Binding-site contacts:
Ligand atom C8 contacts residue LYS152 of chain 1.A at 3.4 Å.
Ligand atom O11 contacts residue LYS152 of chain 1.A at 3.0 Å (salt-bridge).
Ligand atom C4 contacts residue ZN1 of chain 1.C at 3.3 Å.
Ligand atom O12 contacts residue LYS250 of chain 1.A at 2.8 Å.
Ligand atom C6 contacts residue ASN268 of chain 1.A at 3.6 Å.
Ligand atom O93 contacts residue ASN268 of chain 1.A at 2.9 Å (h-bond).
Ligand atom O91 contacts residue LYS152 of chain 1.A at 2.7 Å (salt-bridge).
Ligand atom P1 contacts residue ARG130 of chain 1.B at 3.7 Å.
Ligand atom O93 contacts residue HIS275 of chain 1.A at 3.0 Å.
Ligand atom O11 contacts residue LEU267 of chain 1.A at 3.6 Å.
Ligand atom O4 contacts residue LYS197 of chain 1.A at 3.0 Å (salt-bridge).
Ligand atom C3 contacts residue LEU267 of chain 1.A at 3.8 Å (hydrophobic).
Ligand atom C4 contacts residue LYS197 of chain 1.A at 3.6 Å.
Ligand atom O12 contacts residue ARG264 of chain 1.A at 2.9 Å (salt-bridge).
Ligand atom C3 contacts residue ASP146 of chain 1.A at 3.6 Å.
Ligand atom C1 contacts residue ARG264 of chain 1.A at 3.5 Å.
Ligand atom O5 contacts residue ZN1 of chain 1.C at 2.5 Å.
Ligand atom O92 contacts residue ASN162 of chain 1.A at 3.0 Å (h-bond).
Ligand atom C4 contacts residue HIS271 of chain 1.A at 3.5 Å.
Ligand atom C4 contacts residue LEU267 of chain 1.A at 3.8 Å (hydrophobic).
Ligand atom C1 contacts residue LEU267 of chain 1.A at 3.7 Å (hydrophobic).
Ligand atom C1 contacts residue LYS152 of chain 1.A at 3.7 Å.
Ligand atom O4 contacts residue GLU194 of chain 1.A at 3.3 Å (salt-bridge).
Ligand atom O11 contacts residue ARG264 of chain 1.A at 2.6 Å (salt-bridge).
Ligand atom O4 contacts residue HIS271 of chain 1.A at 3.2 Å (h-bond).
Ligand atom P1 contacts residue LYS356 of chain 1.A at 3.6 Å.
Ligand atom O5 contacts residue HIS271 of chain 1.A at 3.0 Å.
Ligand atom O2 contacts residue ASN268 of chain 1.A at 3.2 Å (h-bond).
Ligand atom C4 contacts residue ASP146 of chain 1.A at 3.7 Å.
Ligand atom C5 contacts residue ZN1 of chain 1.C at 3.3 Å.
Ligand atom O12 contacts residue LEU267 of chain 1.A at 3.7 Å.
Ligand atom O92 contacts residue ARG130 of chain 1.B at 3.0 Å (salt-bridge).
Ligand atom O91 contacts residue ARG130 of chain 1.B at 2.8 Å (salt-bridge).
Ligand atom O2 contacts residue LEU267 of chain 1.A at 3.6 Å (h-bond).
Ligand atom O93 contacts residue LYS356 of chain 1.A at 3.8 Å.
Ligand atom O2 contacts residue LYS152 of chain 1.A at 3.8 Å.
Ligand atom O4 contacts residue ASP146 of chain 1.A at 2.6 Å (salt-bridge).
Ligand atom O5 contacts residue HIS287 of chain 1.A at 3.3 Å (h-bond).
Ligand atom O92 contacts residue LYS356 of chain 1.A at 2.6 Å (salt-bridge).
Ligand atom O4 contacts residue ZN1 of chain 1.C at 2.5 Å.

Sequence of chain 1.A:
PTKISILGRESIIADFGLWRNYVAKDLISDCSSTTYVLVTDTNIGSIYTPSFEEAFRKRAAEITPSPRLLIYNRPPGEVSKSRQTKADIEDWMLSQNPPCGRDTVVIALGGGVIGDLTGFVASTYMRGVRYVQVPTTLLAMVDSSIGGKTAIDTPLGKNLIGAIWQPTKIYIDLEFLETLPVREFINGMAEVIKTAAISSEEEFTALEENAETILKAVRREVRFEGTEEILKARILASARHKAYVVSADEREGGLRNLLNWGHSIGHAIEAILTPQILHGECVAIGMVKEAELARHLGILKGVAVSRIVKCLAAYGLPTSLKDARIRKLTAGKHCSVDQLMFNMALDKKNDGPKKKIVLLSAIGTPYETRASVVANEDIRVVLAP

Sequence of chain 1.B:
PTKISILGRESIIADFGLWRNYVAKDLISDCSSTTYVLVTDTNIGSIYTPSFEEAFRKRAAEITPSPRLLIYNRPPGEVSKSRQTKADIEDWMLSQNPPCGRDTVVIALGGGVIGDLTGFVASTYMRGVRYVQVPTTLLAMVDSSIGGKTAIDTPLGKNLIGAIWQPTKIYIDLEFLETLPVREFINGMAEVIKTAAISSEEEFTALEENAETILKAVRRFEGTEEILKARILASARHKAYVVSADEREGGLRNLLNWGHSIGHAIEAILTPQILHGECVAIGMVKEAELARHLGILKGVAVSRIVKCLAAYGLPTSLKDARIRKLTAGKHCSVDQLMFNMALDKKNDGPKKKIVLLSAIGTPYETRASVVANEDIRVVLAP

The protein below binds the small molecule below.
Small molecule (SMILES): O=C(O)[C@]1(O)C[C@H](CP(=O)(O)O)[C@@H](O)[C@H](O)C1